The small molecule below binds the protein below.
Small molecule (SMILES): C[C@]12CCC(=O)C[C@@H]1CC[C@@H]1[C@@H]2CC[C@]2(C)[C@@H](O)CC[C@@H]12

Sequence of chain 1.A:
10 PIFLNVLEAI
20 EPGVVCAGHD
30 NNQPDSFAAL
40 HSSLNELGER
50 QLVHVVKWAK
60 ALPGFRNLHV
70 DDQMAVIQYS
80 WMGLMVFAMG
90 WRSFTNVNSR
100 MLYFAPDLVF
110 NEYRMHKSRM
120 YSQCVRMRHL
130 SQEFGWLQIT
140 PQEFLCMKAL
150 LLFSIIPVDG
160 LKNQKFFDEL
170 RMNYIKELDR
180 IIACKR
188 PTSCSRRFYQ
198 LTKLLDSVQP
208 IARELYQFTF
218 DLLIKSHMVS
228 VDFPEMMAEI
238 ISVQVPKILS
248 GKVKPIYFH

Binding-site contacts:
Ligand atom C1 contacts residue LEU46 of chain 1.A at 4.0 Å (hydrophobic).
Ligand atom O3 contacts residue MET88 of chain 1.A at 3.5 Å.
Ligand atom O17 contacts residue THR216 of chain 1.A at 2.7 Å (h-bond).
Ligand atom C1 contacts residue LEU43 of chain 1.A at 4.1 Å (hydrophobic).
Ligand atom O17 contacts residue ASN44 of chain 1.A at 2.8 Å (h-bond).
Ligand atom O17 contacts residue PHE230 of chain 1.A at 4.0 Å.
Ligand atom C2 contacts residue MET84 of chain 1.A at 4.2 Å (hydrophobic).
Ligand atom C19 contacts residue MET84 of chain 1.A at 3.7 Å (hydrophobic).
Ligand atom C4 contacts residue MET84 of chain 1.A at 4.0 Å (hydrophobic).
Ligand atom C2 contacts residue LEU46 of chain 1.A at 3.7 Å (hydrophobic).
Ligand atom C12 contacts residue ASN44 of chain 1.A at 3.3 Å.
Ligand atom C16 contacts residue THR216 of chain 1.A at 3.9 Å.
Ligand atom C5 contacts residue PHE103 of chain 1.A at 3.7 Å (hydrophobic).
Ligand atom O3 contacts residue ARG91 of chain 1.A at 2.9 Å (salt-bridge).
Ligand atom C18 contacts residue MET81 of chain 1.A at 3.8 Å (hydrophobic).
Ligand atom C17 contacts residue THR216 of chain 1.A at 3.8 Å.
Ligand atom C11 contacts residue LEU43 of chain 1.A at 3.5 Å (hydrophobic).
Ligand atom C19 contacts residue MET81 of chain 1.A at 4.1 Å (hydrophobic).
Ligand atom C12 contacts residue LEU43 of chain 1.A at 3.5 Å (hydrophobic).
Ligand atom O3 contacts residue GLN50 of chain 1.A at 3.5 Å (h-bond).
Ligand atom C6 contacts residue VAL85 of chain 1.A at 4.0 Å (hydrophobic).
Ligand atom C16 contacts residue PHE215 of chain 1.A at 3.9 Å (hydrophobic).
Ligand atom O3 contacts residue LEU46 of chain 1.A at 4.0 Å.
Ligand atom C18 contacts residue THR216 of chain 1.A at 3.2 Å.
Ligand atom C15 contacts residue MET119 of chain 1.A at 4.0 Å (hydrophobic).
Ligand atom C13 contacts residue THR216 of chain 1.A at 4.1 Å.
Ligand atom O17 contacts residue LEU219 of chain 1.A at 4.0 Å.
Ligand atom C4 contacts residue PHE103 of chain 1.A at 3.8 Å (hydrophobic).
Ligand atom C6 contacts residue PHE103 of chain 1.A at 4.0 Å (hydrophobic).
Ligand atom C3 contacts residue PHE103 of chain 1.A at 3.9 Å (hydrophobic).
Ligand atom O3 contacts residue PHE103 of chain 1.A at 3.7 Å.
Ligand atom C2 contacts residue GLN50 of chain 1.A at 3.3 Å.
Ligand atom C11 contacts residue MET234 of chain 1.A at 4.0 Å (hydrophobic).
Ligand atom C3 contacts residue GLN50 of chain 1.A at 3.9 Å.
Ligand atom C3 contacts residue ARG91 of chain 1.A at 4.0 Å.
Ligand atom C1 contacts residue GLY47 of chain 1.A at 4.1 Å.
Ligand atom C17 contacts residue ASN44 of chain 1.A at 3.4 Å.
Ligand atom C12 contacts residue MET234 of chain 1.A at 3.8 Å (hydrophobic).
Ligand atom C18 contacts residue MET234 of chain 1.A at 4.1 Å (hydrophobic).
Ligand atom C13 contacts residue ASN44 of chain 1.A at 3.8 Å.